A protein and the small-molecule ligand that binds it are described below.
Small molecule (SMILES): CC(C)CCC[C@@H](C)[C@H]1CC[C@H]2[C@@H]3CC=C4C[C@@H](OC(=O)CCC(=O)O)CC[C@]4(C)[C@H]3CC[C@]12C

Sequence of chain 1.B:
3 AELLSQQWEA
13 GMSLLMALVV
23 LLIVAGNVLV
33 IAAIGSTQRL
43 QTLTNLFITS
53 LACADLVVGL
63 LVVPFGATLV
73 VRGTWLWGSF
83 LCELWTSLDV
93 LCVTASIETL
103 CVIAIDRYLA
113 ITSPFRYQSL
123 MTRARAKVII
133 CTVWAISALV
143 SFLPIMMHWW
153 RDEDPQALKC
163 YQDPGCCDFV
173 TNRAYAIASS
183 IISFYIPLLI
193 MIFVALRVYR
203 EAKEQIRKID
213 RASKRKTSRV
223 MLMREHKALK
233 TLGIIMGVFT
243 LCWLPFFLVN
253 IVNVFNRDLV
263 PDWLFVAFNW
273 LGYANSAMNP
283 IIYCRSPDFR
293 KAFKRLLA

Binding-site contacts:
Ligand atom OAW contacts residue ILE131 of chain 1.A at 3.5 Å.
Ligand atom CAM contacts residue VAL130 of chain 1.A at 3.9 Å (hydrophobic).
Ligand atom OAF contacts residue ARG127 of chain 1.A at 2.9 Å (salt-bridge).
Ligand atom CAL contacts residue ARG175 of chain 1.B at 3.6 Å.
Ligand atom OAH contacts residue 2CV1 of chain 1.N at 3.8 Å.
Ligand atom CAX contacts residue ARG127 of chain 1.A at 3.9 Å.
Ligand atom CAX contacts residue ARG175 of chain 1.B at 3.9 Å.
Ligand atom CAZ contacts residue ILE179 of chain 1.B at 4.0 Å (hydrophobic).
Ligand atom CAL contacts residue ARG127 of chain 1.A at 3.9 Å.
Ligand atom CBC contacts residue ILE131 of chain 1.A at 3.5 Å (hydrophobic).
Ligand atom CAB contacts residue ILE184 of chain 1.A at 4.1 Å (hydrophobic).
Ligand atom OAG contacts residue ARG175 of chain 1.B at 3.5 Å.
Ligand atom CAR contacts residue ILE131 of chain 1.A at 3.8 Å (hydrophobic).
Ligand atom CAT contacts residue ILE131 of chain 1.A at 3.9 Å (hydrophobic).
Ligand atom OAG contacts residue ILE179 of chain 1.B at 4.1 Å.
Ligand atom CAT contacts residue THR134 of chain 1.A at 3.8 Å.
Ligand atom CBA contacts residue ILE184 of chain 1.A at 3.9 Å (hydrophobic).
Ligand atom CAC contacts residue GLU100 of chain 1.A at 3.8 Å.
Ligand atom CAD contacts residue THR134 of chain 1.A at 3.9 Å.
Ligand atom CAC contacts residue CYS103 of chain 1.A at 3.7 Å (hydrophobic).
Ligand atom CAN contacts residue ILE184 of chain 1.B at 4.1 Å (hydrophobic).
Ligand atom CAD contacts residue ALA180 of chain 1.B at 3.7 Å (hydrophobic).
Ligand atom OAH contacts residue ARG175 of chain 1.B at 3.8 Å.
Ligand atom CAD contacts residue ALA176 of chain 1.B at 3.8 Å (hydrophobic).
Ligand atom CAL contacts residue 2CV1 of chain 1.P at 4.0 Å.
Ligand atom CBC contacts residue 2CV1 of chain 1.P at 3.8 Å.
Ligand atom CAS contacts residue THR134 of chain 1.A at 4.1 Å.
Ligand atom OAW contacts residue 2CV1 of chain 1.P at 3.6 Å.
Ligand atom OAG contacts residue ALA176 of chain 1.B at 3.0 Å (h-bond).
Ligand atom CAA contacts residue ILE188 of chain 1.A at 3.8 Å (hydrophobic).
Ligand atom CAR contacts residue THR134 of chain 1.A at 4.0 Å.
Ligand atom CAB contacts residue ILE138 of chain 1.A at 4.0 Å (hydrophobic).
Ligand atom CAV contacts residue ILE179 of chain 1.B at 3.6 Å (hydrophobic).
Ligand atom OAF contacts residue ARG175 of chain 1.B at 3.8 Å.
Ligand atom CAA contacts residue ILE184 of chain 1.A at 3.9 Å (hydrophobic).
Ligand atom CAQ contacts residue ILE183 of chain 1.B at 3.7 Å (hydrophobic).
Ligand atom CAR contacts residue ALA176 of chain 1.B at 3.8 Å (hydrophobic).
Ligand atom CAI contacts residue ILE179 of chain 1.B at 3.8 Å (hydrophobic).
Ligand atom CAV contacts residue 2CV1 of chain 1.P at 3.8 Å.
Ligand atom CAY contacts residue 2CV1 of chain 1.P at 4.1 Å.

Sequence of chain 1.A:
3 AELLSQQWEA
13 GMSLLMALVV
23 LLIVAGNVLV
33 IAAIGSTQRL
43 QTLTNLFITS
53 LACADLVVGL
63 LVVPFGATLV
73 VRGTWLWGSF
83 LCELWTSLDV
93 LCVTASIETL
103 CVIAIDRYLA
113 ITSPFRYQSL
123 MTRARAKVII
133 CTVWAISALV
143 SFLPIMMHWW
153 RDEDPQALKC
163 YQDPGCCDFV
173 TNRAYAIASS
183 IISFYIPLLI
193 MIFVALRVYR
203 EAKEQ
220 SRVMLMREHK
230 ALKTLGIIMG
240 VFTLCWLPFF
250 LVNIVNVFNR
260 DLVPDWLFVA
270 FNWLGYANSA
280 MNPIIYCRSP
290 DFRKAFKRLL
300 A